Sequence of chain 6.A:
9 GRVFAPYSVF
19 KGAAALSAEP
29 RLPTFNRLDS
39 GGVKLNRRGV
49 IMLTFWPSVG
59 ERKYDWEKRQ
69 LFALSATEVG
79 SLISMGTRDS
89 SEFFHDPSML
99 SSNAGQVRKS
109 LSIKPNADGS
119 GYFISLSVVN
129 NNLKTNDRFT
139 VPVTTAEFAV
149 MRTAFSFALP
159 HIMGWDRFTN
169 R

A protein and the small-molecule ligand that binds it are described below.
Small molecule (SMILES): Cc1cn([C@H]2C[C@H](O[P](=O)(O)OC[C@H]3O[C@@H](n4cc(C)c(=O)[nH]c4=O)C[C@@H]3O[P](=O)(O)OC[C@H]3O[C@@H](n4cc(C)c(=O)[nH]c4=O)C[C@@H]3O[P](=O)(O)OC[C@H]3O[C@@H](n4cc(C)c(=O)[nH]c4=O)C[C@@H]3O[P](=O)(O)OC[C@H]3O[C@@H](n4cc(C)c(=O)[nH]c4=O)C[C@@H]3O[P](=O)(O)OC[C@H]3O[C@@H](n4cc(C)c(=O)[nH]c4=O)C[C@@H]3O[P](=O)(O)OC[C@H]3O[C@@H](n4cc(C)c(=O)[nH]c4=O)C[C@@H]3O[P](=O)(O)OC[C@H]3O[C@@H](n4cc(C)c(=O)[nH]c4=O)C[C@@H]3O[P](=O)(O)OC[C@H]3O[C@@H](n4cc(C)c(=O)[nH]c4=O)C[C@@H]3O)[C@@H](COP(=O)=O)O2)c(=O)[nH]c1=O

Binding-site contacts:
Ligand atom O4 contacts residue PHE92 of chain 3.A at 3.5 Å (h-bond).
Ligand atom C5' contacts residue TYR62 of chain 23.A at 3.4 Å (hydrophobic).
Ligand atom C2 contacts residue MET97 of chain 3.A at 3.4 Å (hydrophobic).
Ligand atom O2 contacts residue PHE12 of chain 23.A at 3.1 Å.
Ligand atom N1 contacts residue MET97 of chain 3.A at 3.5 Å (h-bond).
Ligand atom N3 contacts residue PHE18 of chain 23.A at 3.4 Å.
Ligand atom OP1 contacts residue LYS107 of chain 3.A at 2.8 Å (salt-bridge).
Ligand atom OP2 contacts residue LYS107 of chain 3.A at 2.8 Å (salt-bridge).
Ligand atom O4' contacts residue ASP94 of chain 3.A at 3.4 Å (salt-bridge).
Ligand atom C2 contacts residue PHE12 of chain 23.A at 3.1 Å (hydrophobic).
Ligand atom O4 contacts residue SER16 of chain 23.A at 2.9 Å (h-bond).
Ligand atom OP1 contacts residue HIS93 of chain 3.A at 2.7 Å (h-bond).
Ligand atom C5 contacts residue HIS93 of chain 3.A at 3.4 Å.
Ligand atom C4 contacts residue PHE12 of chain 23.A at 3.5 Å (hydrophobic).
Ligand atom O4 contacts residue PHE12 of chain 23.A at 3.5 Å.
Ligand atom O4 contacts residue LYS42 of chain 3.A at 3.5 Å.
Ligand atom N3 contacts residue PHE12 of chain 23.A at 3.1 Å.
Ligand atom O4' contacts residue TRP64 of chain 23.A at 2.7 Å (h-bond).
Ligand atom C4 contacts residue ARG45 of chain 3.A at 3.3 Å.
Ligand atom O4' contacts residue MET50 of chain 3.A at 3.3 Å.
Ligand atom C7 contacts residue GLU76 of chain 3.A at 3.5 Å.
Ligand atom C7 contacts residue LYS42 of chain 3.A at 3.0 Å.
Ligand atom C4 contacts residue PHE18 of chain 23.A at 3.4 Å (hydrophobic).
Ligand atom O2 contacts residue TRP64 of chain 23.A at 3.4 Å.
Ligand atom C7 contacts residue HIS93 of chain 3.A at 3.4 Å.
Ligand atom N3 contacts residue ARG45 of chain 3.A at 2.6 Å (salt-bridge).
Ligand atom O4 contacts residue ARG45 of chain 3.A at 3.2 Å (salt-bridge).
Ligand atom O4' contacts residue HIS93 of chain 3.A at 3.4 Å.
Ligand atom C1' contacts residue ASP94 of chain 3.A at 3.4 Å.
Ligand atom C6 contacts residue TRP64 of chain 23.A at 3.3 Å (hydrophobic).
Ligand atom O2 contacts residue TYR62 of chain 23.A at 3.4 Å.
Ligand atom O2 contacts residue ARG60 of chain 23.A at 2.9 Å.
Ligand atom O2 contacts residue ASP94 of chain 3.A at 3.0 Å (salt-bridge).
Ligand atom OP1 contacts residue LYS61 of chain 23.A at 2.9 Å.
Ligand atom C6 contacts residue HIS93 of chain 3.A at 3.5 Å.
Ligand atom N3 contacts residue PHE92 of chain 3.A at 3.0 Å (h-bond).
Ligand atom OP1 contacts residue TYR62 of chain 23.A at 3.1 Å (h-bond).
Ligand atom C4 contacts residue PHE92 of chain 3.A at 3.3 Å (hydrophobic).
Ligand atom OP1 contacts residue ALA71 of chain 3.A at 3.0 Å (h-bond).
Ligand atom O2 contacts residue MET97 of chain 3.A at 2.9 Å.

Sequence of chain 23.A:
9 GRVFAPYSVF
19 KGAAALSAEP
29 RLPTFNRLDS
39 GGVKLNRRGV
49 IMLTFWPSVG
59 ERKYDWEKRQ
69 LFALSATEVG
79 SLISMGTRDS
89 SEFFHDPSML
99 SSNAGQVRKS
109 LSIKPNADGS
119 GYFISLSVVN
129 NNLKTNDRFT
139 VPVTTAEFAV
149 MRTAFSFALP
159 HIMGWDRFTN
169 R

Sequence of chain 3.A:
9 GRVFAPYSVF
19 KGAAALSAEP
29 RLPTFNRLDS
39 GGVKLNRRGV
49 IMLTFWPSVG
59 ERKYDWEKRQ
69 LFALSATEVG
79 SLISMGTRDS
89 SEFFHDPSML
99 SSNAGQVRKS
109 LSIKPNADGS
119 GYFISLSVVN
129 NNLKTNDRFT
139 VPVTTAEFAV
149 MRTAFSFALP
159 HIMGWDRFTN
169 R